Binding-site contacts:
Ligand atom O1 contacts residue LEU131 of chain 1.E at 4.4 Å.
Ligand atom C10 contacts residue TRP162 of chain 1.D at 3.1 Å (hydrophobic).
Ligand atom C2 contacts residue TYR204 of chain 1.D at 4.1 Å (hydrophobic).
Ligand atom C9 contacts residue TYR211 of chain 1.D at 3.5 Å (hydrophobic).
Ligand atom CL1 contacts residue TYR183 of chain 1.E at 3.5 Å.
Ligand atom C1 contacts residue TYR204 of chain 1.D at 4.4 Å (hydrophobic).
Ligand atom C11 contacts residue MET133 of chain 1.E at 3.8 Å (hydrophobic).
Ligand atom C9 contacts residue TRP162 of chain 1.D at 3.3 Å (hydrophobic).
Ligand atom C5 contacts residue TYR183 of chain 1.E at 4.2 Å (hydrophobic).
Ligand atom CL1 contacts residue SER205 of chain 1.D at 4.2 Å.
Ligand atom C1 contacts residue MET133 of chain 1.E at 4.0 Å (hydrophobic).
Ligand atom C2 contacts residue MET133 of chain 1.E at 3.6 Å (hydrophobic).
Ligand atom N1 contacts residue TYR204 of chain 1.D at 4.5 Å.
Ligand atom CL1 contacts residue LYS53 of chain 1.E at 3.4 Å.
Ligand atom C3 contacts residue GLN74 of chain 1.E at 4.5 Å.
Ligand atom C6 contacts residue TYR204 of chain 1.D at 3.4 Å (hydrophobic).
Ligand atom C7 contacts residue TRP72 of chain 1.E at 3.5 Å (hydrophobic).
Ligand atom C4 contacts residue GLN74 of chain 1.E at 3.8 Å.
Ligand atom N1 contacts residue TYR211 of chain 1.D at 4.4 Å.
Ligand atom C3 contacts residue CYS206 of chain 1.D at 3.4 Å (hydrophobic).
Ligand atom C5 contacts residue CYS206 of chain 1.D at 3.9 Å (hydrophobic).
Ligand atom C4 contacts residue CYS206 of chain 1.D at 3.0 Å (hydrophobic).
Ligand atom C3 contacts residue MET133 of chain 1.E at 3.5 Å (hydrophobic).
Ligand atom C5 contacts residue TYR204 of chain 1.D at 4.0 Å (hydrophobic).
Ligand atom C3 contacts residue TYR204 of chain 1.D at 4.5 Å (hydrophobic).
Ligand atom C8 contacts residue TYR204 of chain 1.D at 3.3 Å (hydrophobic).
Ligand atom C4 contacts residue TYR204 of chain 1.D at 4.3 Å (hydrophobic).
Ligand atom N1 contacts residue TRP162 of chain 1.D at 2.8 Å (h-bond).
Ligand atom C7 contacts residue MET133 of chain 1.E at 3.8 Å (hydrophobic).
Ligand atom C4 contacts residue MET133 of chain 1.E at 3.8 Å (hydrophobic).
Ligand atom CL1 contacts residue CYS206 of chain 1.D at 4.5 Å.
Ligand atom C6 contacts residue TRP72 of chain 1.E at 3.6 Å (hydrophobic).
Ligand atom C8 contacts residue TYR211 of chain 1.D at 3.9 Å (hydrophobic).
Ligand atom C5 contacts residue MET133 of chain 1.E at 3.7 Å (hydrophobic).
Ligand atom C6 contacts residue TYR183 of chain 1.E at 3.9 Å (hydrophobic).
Ligand atom O1 contacts residue MET133 of chain 1.E at 3.9 Å.
Ligand atom C11 contacts residue TRP162 of chain 1.D at 4.1 Å (hydrophobic).
Ligand atom C9 contacts residue TYR204 of chain 1.D at 4.0 Å (hydrophobic).
Ligand atom C6 contacts residue MET133 of chain 1.E at 3.7 Å (hydrophobic).
Ligand atom C7 contacts residue TYR204 of chain 1.D at 3.5 Å (hydrophobic).

The small molecule below binds the protein below.
Small molecule (SMILES): OC1(c2ccc(Cl)cc2)CCNCC1

Sequence of chain 1.E:
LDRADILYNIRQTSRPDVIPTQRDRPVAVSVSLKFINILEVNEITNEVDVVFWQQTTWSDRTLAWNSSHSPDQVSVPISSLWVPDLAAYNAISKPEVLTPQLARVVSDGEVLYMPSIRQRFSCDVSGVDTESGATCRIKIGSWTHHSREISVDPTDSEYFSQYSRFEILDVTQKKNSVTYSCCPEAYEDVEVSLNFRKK

Sequence of chain 1.D:
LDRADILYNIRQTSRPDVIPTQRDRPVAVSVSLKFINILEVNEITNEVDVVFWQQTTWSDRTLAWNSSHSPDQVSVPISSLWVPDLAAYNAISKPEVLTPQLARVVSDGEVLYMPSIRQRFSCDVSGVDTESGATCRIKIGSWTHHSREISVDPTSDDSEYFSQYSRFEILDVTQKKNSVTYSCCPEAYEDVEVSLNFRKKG